This protein binds this small molecule.
Small molecule (SMILES): CC(=O)N[C@@H]1[C@@H](O)[C@H](O)[C@@H](CO)O[C@H]1O

Sequence of chain 1.J:
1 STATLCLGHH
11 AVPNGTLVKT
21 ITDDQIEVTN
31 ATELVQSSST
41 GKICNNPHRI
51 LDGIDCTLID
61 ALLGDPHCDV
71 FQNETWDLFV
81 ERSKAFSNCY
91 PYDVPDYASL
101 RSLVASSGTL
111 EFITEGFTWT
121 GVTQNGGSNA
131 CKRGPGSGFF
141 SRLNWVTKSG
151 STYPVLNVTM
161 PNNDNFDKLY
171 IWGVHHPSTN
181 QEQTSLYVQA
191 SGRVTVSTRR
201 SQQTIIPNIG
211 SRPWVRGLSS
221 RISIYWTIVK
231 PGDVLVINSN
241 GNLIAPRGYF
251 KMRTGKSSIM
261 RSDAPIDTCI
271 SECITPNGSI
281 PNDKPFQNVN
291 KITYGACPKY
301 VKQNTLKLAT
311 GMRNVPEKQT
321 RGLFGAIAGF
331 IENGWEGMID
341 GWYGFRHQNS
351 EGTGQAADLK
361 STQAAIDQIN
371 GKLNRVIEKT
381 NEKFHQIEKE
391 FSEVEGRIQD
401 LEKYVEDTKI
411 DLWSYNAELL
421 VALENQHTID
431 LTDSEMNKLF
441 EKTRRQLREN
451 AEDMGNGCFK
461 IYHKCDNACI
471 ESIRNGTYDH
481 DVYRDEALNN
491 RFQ

Binding-site contacts:
Ligand atom C3 contacts residue ASN73 of chain 1.J at 3.8 Å.
Ligand atom N2 contacts residue ASN73 of chain 1.J at 2.9 Å (h-bond).
Ligand atom C8 contacts residue ASN73 of chain 1.J at 3.3 Å.
Ligand atom C7 contacts residue ASN73 of chain 1.J at 3.5 Å.
Ligand atom C4 contacts residue ASN73 of chain 1.J at 4.3 Å.
Ligand atom C1 contacts residue ASN73 of chain 1.J at 1.4 Å.
Ligand atom C7 contacts residue PHE112 of chain 1.J at 4.3 Å (hydrophobic).
Ligand atom N2 contacts residue PHE112 of chain 1.J at 3.5 Å (h-bond).
Ligand atom C2 contacts residue ASN73 of chain 1.J at 2.5 Å.
Ligand atom O5 contacts residue ASN73 of chain 1.J at 2.4 Å (h-bond).
Ligand atom C5 contacts residue ASN73 of chain 1.J at 3.7 Å.
Ligand atom C2 contacts residue PHE112 of chain 1.J at 4.4 Å (hydrophobic).
Ligand atom C3 contacts residue PHE112 of chain 1.J at 4.5 Å (hydrophobic).
Ligand atom C8 contacts residue ARG142 of chain 1.J at 4.0 Å.